Sequence of chain 1.A:
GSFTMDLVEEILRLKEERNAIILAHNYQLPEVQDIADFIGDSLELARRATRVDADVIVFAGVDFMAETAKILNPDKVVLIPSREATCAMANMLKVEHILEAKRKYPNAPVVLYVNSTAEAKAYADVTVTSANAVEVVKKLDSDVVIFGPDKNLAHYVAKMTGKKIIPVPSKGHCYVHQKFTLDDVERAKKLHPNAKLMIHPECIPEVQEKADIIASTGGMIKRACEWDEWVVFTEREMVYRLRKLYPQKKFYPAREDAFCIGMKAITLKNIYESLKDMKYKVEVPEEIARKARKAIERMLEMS

This protein binds this small molecule.
Small molecule (SMILES): C/C(=C/C(=O)O)C(=O)O

Binding-site contacts:
Ligand atom O3 contacts residue HIS200 of chain 1.A at 2.8 Å (h-bond).
Ligand atom O1 contacts residue ASP41 of chain 1.A at 3.7 Å.
Ligand atom O1 contacts residue SER216 of chain 1.A at 4.1 Å.
Ligand atom C4 contacts residue GLU202 of chain 1.A at 4.0 Å.
Ligand atom O2 contacts residue THR129 of chain 1.A at 3.2 Å.
Ligand atom C2 contacts residue GLU202 of chain 1.A at 4.2 Å.
Ligand atom C5 contacts residue ASP41 of chain 1.A at 4.1 Å.
Ligand atom C5 contacts residue TYR27 of chain 1.A at 4.2 Å (hydrophobic).
Ligand atom C5 contacts residue HIS200 of chain 1.A at 3.4 Å.
Ligand atom C2 contacts residue TYR113 of chain 1.A at 3.5 Å (hydrophobic).
Ligand atom C1 contacts residue TYR113 of chain 1.A at 3.8 Å (hydrophobic).
Ligand atom O3 contacts residue ASP41 of chain 1.A at 4.2 Å.
Ligand atom O1 contacts residue THR129 of chain 1.A at 4.2 Å.
Ligand atom O2 contacts residue SER130 of chain 1.A at 2.9 Å (h-bond).
Ligand atom C1 contacts residue SER42 of chain 1.A at 3.4 Å.
Ligand atom O3 contacts residue SER216 of chain 1.A at 3.4 Å.
Ligand atom O4 contacts residue THR217 of chain 1.A at 2.5 Å (h-bond).
Ligand atom C4 contacts residue TYR27 of chain 1.A at 3.3 Å (hydrophobic).
Ligand atom C3 contacts residue HIS25 of chain 1.A at 4.1 Å.
Ligand atom C4 contacts residue HIS200 of chain 1.A at 3.6 Å.
Ligand atom O2 contacts residue SER42 of chain 1.A at 3.6 Å.
Ligand atom O2 contacts residue ASN115 of chain 1.A at 4.3 Å.
Ligand atom C5 contacts residue THR217 of chain 1.A at 3.3 Å.
Ligand atom O4 contacts residue HIS25 of chain 1.A at 2.9 Å (h-bond).
Ligand atom C1 contacts residue THR129 of chain 1.A at 4.2 Å.
Ligand atom O3 contacts residue THR217 of chain 1.A at 2.8 Å (h-bond).
Ligand atom C5 contacts residue HIS25 of chain 1.A at 3.9 Å.
Ligand atom C3 contacts residue HIS200 of chain 1.A at 3.4 Å.
Ligand atom O4 contacts residue SER42 of chain 1.A at 4.0 Å.
Ligand atom C1 contacts residue SER130 of chain 1.A at 3.9 Å.
Ligand atom C2 contacts residue ASN115 of chain 1.A at 4.3 Å.
Ligand atom O1 contacts residue SER42 of chain 1.A at 3.1 Å (h-bond).
Ligand atom C4 contacts residue HIS25 of chain 1.A at 4.2 Å.
Ligand atom O1 contacts residue SER130 of chain 1.A at 4.3 Å.
Ligand atom O4 contacts residue ASP41 of chain 1.A at 3.3 Å.
Ligand atom C3 contacts residue TYR27 of chain 1.A at 4.2 Å (hydrophobic).
Ligand atom O2 contacts residue TYR113 of chain 1.A at 3.3 Å (h-bond).
Ligand atom C3 contacts residue SER42 of chain 1.A at 4.3 Å.
Ligand atom C2 contacts residue SER42 of chain 1.A at 3.6 Å.
Ligand atom C2 contacts residue HIS200 of chain 1.A at 4.0 Å.